Sequence of chain 1.A:
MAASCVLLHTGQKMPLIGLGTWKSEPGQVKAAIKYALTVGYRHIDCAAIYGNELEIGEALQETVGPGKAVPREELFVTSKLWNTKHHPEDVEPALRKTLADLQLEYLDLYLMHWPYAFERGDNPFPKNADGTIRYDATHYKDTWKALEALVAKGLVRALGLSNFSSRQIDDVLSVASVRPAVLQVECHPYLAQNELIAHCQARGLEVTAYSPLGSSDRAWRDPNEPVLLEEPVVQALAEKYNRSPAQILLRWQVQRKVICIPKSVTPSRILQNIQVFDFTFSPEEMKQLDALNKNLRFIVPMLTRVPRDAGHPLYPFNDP

The small molecule below binds the protein below.
Small molecule (SMILES): NC(=O)[C@@H]1C[C@]2(NC(=O)NC2=O)c2cc(F)ccc2O1

Binding-site contacts:
Ligand atom C2I contacts residue HIS113 of chain 1.A at 4.0 Å.
Ligand atom O20 contacts residue VAL300 of chain 1.A at 3.3 Å.
Ligand atom O20 contacts residue PRO301 of chain 1.A at 3.1 Å (h-bond).
Ligand atom O6I contacts residue NAP1 of chain 1.C at 3.8 Å.
Ligand atom C7I contacts residue TRP22 of chain 1.A at 4.0 Å (hydrophobic).
Ligand atom N21 contacts residue TRP220 of chain 1.A at 3.3 Å.
Ligand atom O6I contacts residue TRP114 of chain 1.A at 2.9 Å (h-bond).
Ligand atom C5 contacts residue NAP1 of chain 1.C at 3.7 Å.
Ligand atom C2I contacts residue TYR50 of chain 1.A at 3.4 Å (hydrophobic).
Ligand atom O3I contacts residue TRP22 of chain 1.A at 3.7 Å.
Ligand atom N4 contacts residue NAP1 of chain 1.C at 3.2 Å (h-bond).
Ligand atom F17 contacts residue TYR50 of chain 1.A at 3.9 Å.
Ligand atom N21 contacts residue PRO301 of chain 1.A at 3.7 Å.
Ligand atom C8I contacts residue ILE299 of chain 1.A at 3.6 Å (hydrophobic).
Ligand atom O6I contacts residue HIS113 of chain 1.A at 3.4 Å (h-bond).
Ligand atom F17 contacts residue ILE49 of chain 1.A at 3.3 Å.
Ligand atom C19 contacts residue PRO301 of chain 1.A at 3.7 Å (hydrophobic).
Ligand atom N4 contacts residue TYR50 of chain 1.A at 3.7 Å.
Ligand atom O3I contacts residue NAP1 of chain 1.C at 3.0 Å.
Ligand atom O20 contacts residue TRP114 of chain 1.A at 3.7 Å.
Ligand atom N21 contacts residue VAL300 of chain 1.A at 3.2 Å (h-bond).
Ligand atom F17 contacts residue TRP22 of chain 1.A at 3.6 Å.
Ligand atom C2I contacts residue NAP1 of chain 1.C at 3.1 Å.
Ligand atom C16 contacts residue PHE125 of chain 1.A at 4.0 Å (hydrophobic).
Ligand atom C19 contacts residue ILE299 of chain 1.A at 3.7 Å (hydrophobic).
Ligand atom N1I contacts residue TRP22 of chain 1.A at 3.2 Å.
Ligand atom C19 contacts residue VAL300 of chain 1.A at 3.8 Å (hydrophobic).
Ligand atom N4 contacts residue HIS113 of chain 1.A at 2.8 Å (h-bond).
Ligand atom O20 contacts residue ILE299 of chain 1.A at 3.4 Å.
Ligand atom N1I contacts residue NAP1 of chain 1.C at 3.6 Å.
Ligand atom C15 contacts residue PHE125 of chain 1.A at 4.0 Å (hydrophobic).
Ligand atom C2I contacts residue TRP22 of chain 1.A at 3.9 Å (hydrophobic).
Ligand atom C12 contacts residue TRP22 of chain 1.A at 3.8 Å (hydrophobic).
Ligand atom C8I contacts residue TRP22 of chain 1.A at 3.9 Å (hydrophobic).
Ligand atom O6I contacts residue TRP82 of chain 1.A at 4.0 Å.
Ligand atom C5 contacts residue HIS113 of chain 1.A at 3.5 Å.
Ligand atom C14 contacts residue TRP22 of chain 1.A at 3.5 Å (hydrophobic).
Ligand atom C13 contacts residue TRP22 of chain 1.A at 3.3 Å (hydrophobic).
Ligand atom C5 contacts residue TRP114 of chain 1.A at 4.0 Å (hydrophobic).
Ligand atom O3I contacts residue TYR50 of chain 1.A at 2.5 Å (h-bond).